Binding-site contacts:
Ligand atom C1 contacts residue ASN753 of chain 1.A at 1.4 Å.
Ligand atom N2 contacts residue ASN753 of chain 1.A at 2.9 Å (h-bond).
Ligand atom C7 contacts residue ASN753 of chain 1.A at 3.8 Å.
Ligand atom C8 contacts residue GLU754 of chain 1.A at 3.9 Å.
Ligand atom C5 contacts residue ASN753 of chain 1.A at 3.6 Å.
Ligand atom O7 contacts residue ASN753 of chain 1.A at 3.9 Å.
Ligand atom C8 contacts residue ILE761 of chain 1.A at 3.7 Å (hydrophobic).
Ligand atom C4 contacts residue ASN753 of chain 1.A at 4.2 Å.
Ligand atom C2 contacts residue ASN753 of chain 1.A at 2.5 Å.
Ligand atom O5 contacts residue ASN753 of chain 1.A at 2.4 Å (h-bond).
Ligand atom C8 contacts residue ASN753 of chain 1.A at 4.0 Å.
Ligand atom C7 contacts residue ILE761 of chain 1.A at 4.5 Å (hydrophobic).
Ligand atom O7 contacts residue GLU754 of chain 1.A at 3.0 Å (salt-bridge).
Ligand atom C7 contacts residue GLU754 of chain 1.A at 3.8 Å.
Ligand atom C3 contacts residue ASN753 of chain 1.A at 3.8 Å.

The protein below binds the small molecule below.
Small molecule (SMILES): CC(=O)N[C@@H]1[C@@H](O)[C@H](O)[C@@H](CO)O[C@H]1O

Sequence of chain 1.A:
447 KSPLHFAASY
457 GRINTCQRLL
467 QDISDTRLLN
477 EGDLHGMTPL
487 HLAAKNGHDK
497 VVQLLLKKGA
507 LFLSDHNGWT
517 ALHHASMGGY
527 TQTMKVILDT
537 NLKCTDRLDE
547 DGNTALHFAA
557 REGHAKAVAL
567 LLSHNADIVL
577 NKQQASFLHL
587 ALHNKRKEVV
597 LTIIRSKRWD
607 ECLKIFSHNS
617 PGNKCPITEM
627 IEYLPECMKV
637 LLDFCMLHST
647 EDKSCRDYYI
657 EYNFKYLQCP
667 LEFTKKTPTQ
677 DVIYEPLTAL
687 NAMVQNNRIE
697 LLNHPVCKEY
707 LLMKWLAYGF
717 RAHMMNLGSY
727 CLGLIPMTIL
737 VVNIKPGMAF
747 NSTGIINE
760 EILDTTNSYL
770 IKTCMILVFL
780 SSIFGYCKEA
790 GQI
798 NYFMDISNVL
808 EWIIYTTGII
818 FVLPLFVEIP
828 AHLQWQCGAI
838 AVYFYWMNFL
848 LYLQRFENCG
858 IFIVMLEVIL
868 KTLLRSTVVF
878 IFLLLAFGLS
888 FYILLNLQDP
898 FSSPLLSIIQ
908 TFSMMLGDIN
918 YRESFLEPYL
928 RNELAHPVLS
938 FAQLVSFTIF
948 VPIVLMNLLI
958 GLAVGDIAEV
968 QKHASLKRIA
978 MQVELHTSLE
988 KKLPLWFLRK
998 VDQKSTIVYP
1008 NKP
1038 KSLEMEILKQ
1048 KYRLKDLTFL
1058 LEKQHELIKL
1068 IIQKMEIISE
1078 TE